Binding-site contacts:
Ligand atom N2 contacts residue ASN771 of chain 1.B at 2.9 Å (h-bond).
Ligand atom O7 contacts residue ASN771 of chain 1.B at 4.4 Å.
Ligand atom C3 contacts residue ASN771 of chain 1.B at 3.8 Å.
Ligand atom C7 contacts residue TRP768 of chain 1.B at 3.6 Å (hydrophobic).
Ligand atom C4 contacts residue ASN771 of chain 1.B at 4.2 Å.
Ligand atom C7 contacts residue ASN771 of chain 1.B at 3.9 Å.
Ligand atom C8 contacts residue PRO767 of chain 1.B at 3.4 Å (hydrophobic).
Ligand atom C1 contacts residue ASN771 of chain 1.B at 1.4 Å.
Ligand atom C8 contacts residue TRP768 of chain 1.B at 3.9 Å (hydrophobic).
Ligand atom C5 contacts residue ASN771 of chain 1.B at 3.7 Å.
Ligand atom N2 contacts residue TRP768 of chain 1.B at 4.3 Å.
Ligand atom O7 contacts residue TRP768 of chain 1.B at 3.2 Å.
Ligand atom O5 contacts residue ASN771 of chain 1.B at 2.4 Å (h-bond).
Ligand atom C2 contacts residue ASN771 of chain 1.B at 2.5 Å.

Sequence of chain 1.B:
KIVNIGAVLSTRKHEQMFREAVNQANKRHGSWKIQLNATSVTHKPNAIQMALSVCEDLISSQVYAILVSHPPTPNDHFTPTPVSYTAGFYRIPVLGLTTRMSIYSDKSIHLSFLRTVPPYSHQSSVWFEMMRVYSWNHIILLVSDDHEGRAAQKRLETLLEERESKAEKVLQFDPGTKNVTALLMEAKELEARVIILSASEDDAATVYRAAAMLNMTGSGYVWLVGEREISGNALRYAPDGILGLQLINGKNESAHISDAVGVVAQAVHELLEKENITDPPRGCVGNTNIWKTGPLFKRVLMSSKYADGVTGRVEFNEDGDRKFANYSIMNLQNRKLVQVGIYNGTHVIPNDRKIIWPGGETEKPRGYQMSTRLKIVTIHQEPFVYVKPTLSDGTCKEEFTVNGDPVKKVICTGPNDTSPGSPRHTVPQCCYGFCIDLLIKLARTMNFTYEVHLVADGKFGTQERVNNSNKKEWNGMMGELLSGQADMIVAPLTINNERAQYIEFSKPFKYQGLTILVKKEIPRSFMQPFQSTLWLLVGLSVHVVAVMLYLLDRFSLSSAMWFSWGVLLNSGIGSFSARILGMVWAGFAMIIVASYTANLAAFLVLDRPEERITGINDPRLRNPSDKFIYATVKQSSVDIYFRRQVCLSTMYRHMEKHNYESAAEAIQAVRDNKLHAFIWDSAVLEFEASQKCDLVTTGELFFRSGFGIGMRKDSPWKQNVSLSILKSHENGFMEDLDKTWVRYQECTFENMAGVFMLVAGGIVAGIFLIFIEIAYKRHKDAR

A small-molecule ligand and the protein it binds are described below.
Small molecule (SMILES): CC(=O)N[C@@H]1[C@@H](O)[C@H](O)[C@@H](CO)O[C@H]1O